Sequence of chain 1.B:
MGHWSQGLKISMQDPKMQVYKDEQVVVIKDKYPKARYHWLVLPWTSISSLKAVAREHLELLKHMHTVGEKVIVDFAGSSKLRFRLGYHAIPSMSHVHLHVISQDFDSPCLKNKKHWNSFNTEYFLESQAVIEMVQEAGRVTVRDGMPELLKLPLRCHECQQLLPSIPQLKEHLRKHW

Binding-site contacts:
Ligand atom OV2 contacts residue HIS100 of chain 1.B at 2.6 Å (h-bond).
Ligand atom OV1 contacts residue MET96 of chain 1.B at 3.1 Å (h-bond).
Ligand atom O2' contacts residue TYR35 of chain 1.B at 3.8 Å.
Ligand atom O3' contacts residue LYS37 of chain 1.B at 3.6 Å (salt-bridge).
Ligand atom OV1 contacts residue HIS100 of chain 1.B at 2.6 Å (h-bond).
Ligand atom C8 contacts residue MET96 of chain 1.B at 3.5 Å (hydrophobic).
Ligand atom OV2 contacts residue HIS102 of chain 1.B at 3.3 Å (h-bond).
Ligand atom C5' contacts residue HIS100 of chain 1.B at 3.1 Å.
Ligand atom N7 contacts residue MET96 of chain 1.B at 3.6 Å.
Ligand atom C4 contacts residue LEU11 of chain 1.B at 3.6 Å (hydrophobic).
Ligand atom O3' contacts residue ASP33 of chain 1.B at 3.0 Å (salt-bridge).
Ligand atom O5' contacts residue HIS100 of chain 1.B at 2.8 Å (h-bond).
Ligand atom C2' contacts residue ASP33 of chain 1.B at 3.5 Å.
Ligand atom N3 contacts residue LYS34 of chain 1.B at 3.0 Å (salt-bridge).
Ligand atom C2 contacts residue LYS32 of chain 1.B at 3.5 Å.
Ligand atom O3' contacts residue HIS102 of chain 1.B at 3.7 Å.
Ligand atom OV1 contacts residue SER95 of chain 1.B at 3.2 Å (h-bond).
Ligand atom C2 contacts residue LYS34 of chain 1.B at 3.1 Å.
Ligand atom O4' contacts residue LEU11 of chain 1.B at 3.8 Å.
Ligand atom C6 contacts residue LYS34 of chain 1.B at 3.4 Å.
Ligand atom N1 contacts residue SER14 of chain 1.B at 3.4 Å (h-bond).
Ligand atom C6 contacts residue SER14 of chain 1.B at 3.7 Å.
Ligand atom N6 contacts residue LYS34 of chain 1.B at 3.3 Å.
Ligand atom N3 contacts residue LEU43 of chain 1.B at 3.5 Å.
Ligand atom N6 contacts residue SER14 of chain 1.B at 3.4 Å (h-bond).
Ligand atom C2 contacts residue ILE31 of chain 1.B at 3.3 Å (hydrophobic).
Ligand atom O2' contacts residue ASP33 of chain 1.B at 2.6 Å (salt-bridge).
Ligand atom C4 contacts residue LYS34 of chain 1.B at 3.8 Å.
Ligand atom N3 contacts residue ASP33 of chain 1.B at 3.8 Å.
Ligand atom O5' contacts residue HIS102 of chain 1.B at 3.0 Å (h-bond).
Ligand atom C1' contacts residue ASP33 of chain 1.B at 3.3 Å.
Ligand atom O4' contacts residue LEU43 of chain 1.B at 3.6 Å.
Ligand atom OV2 contacts residue HIS91 of chain 1.B at 3.3 Å (h-bond).
Ligand atom C5 contacts residue LYS34 of chain 1.B at 3.7 Å.
Ligand atom N1 contacts residue LYS34 of chain 1.B at 3.2 Å.
Ligand atom C3' contacts residue ASP33 of chain 1.B at 3.7 Å.
Ligand atom O2' contacts residue LYS37 of chain 1.B at 3.4 Å (salt-bridge).
Ligand atom C5' contacts residue MET96 of chain 1.B at 3.8 Å (hydrophobic).
Ligand atom V contacts residue HIS100 of chain 1.B at 2.1 Å.
Ligand atom V contacts residue HIS102 of chain 1.B at 3.7 Å.

This small molecule binds to this protein.
Small molecule (SMILES): Nc1ncnc2c1ncn2[C@@H]1O[C@H](CO[V](=O)O)[C@@H](O)[C@H]1O